The protein below binds the small molecule below.
Small molecule (SMILES): CC(=O)N[C@H]1[C@H](O[C@H]2[C@H](O)[C@@H](NC(C)=O)CO[C@@H]2CO)O[C@H](CO)[C@@H](O[C@@H]2O[C@H](CO)[C@@H](O)[C@H](O[C@H]3O[C@H](CO)[C@@H](O)[C@H](O)[C@@H]3O)[C@@H]2O)[C@@H]1O

Sequence of chain 1.A:
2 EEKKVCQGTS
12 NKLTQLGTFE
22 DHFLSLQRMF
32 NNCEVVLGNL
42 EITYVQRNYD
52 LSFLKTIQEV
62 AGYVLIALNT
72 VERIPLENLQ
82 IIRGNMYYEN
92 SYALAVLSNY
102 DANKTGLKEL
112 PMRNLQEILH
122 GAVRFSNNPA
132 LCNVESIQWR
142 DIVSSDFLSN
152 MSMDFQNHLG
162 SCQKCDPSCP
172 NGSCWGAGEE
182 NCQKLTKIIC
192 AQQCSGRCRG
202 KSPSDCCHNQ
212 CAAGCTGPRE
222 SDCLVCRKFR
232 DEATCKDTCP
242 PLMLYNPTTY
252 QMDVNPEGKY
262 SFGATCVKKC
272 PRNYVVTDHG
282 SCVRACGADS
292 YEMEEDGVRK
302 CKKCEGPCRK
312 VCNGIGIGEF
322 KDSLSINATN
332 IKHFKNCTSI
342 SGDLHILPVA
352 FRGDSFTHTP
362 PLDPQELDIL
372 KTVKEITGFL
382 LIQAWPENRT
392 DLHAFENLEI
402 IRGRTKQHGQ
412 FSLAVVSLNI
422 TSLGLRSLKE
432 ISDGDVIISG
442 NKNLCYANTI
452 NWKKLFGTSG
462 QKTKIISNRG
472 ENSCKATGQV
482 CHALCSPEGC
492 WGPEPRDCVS

Binding-site contacts:
Ligand atom N2 contacts residue ASN328 of chain 1.A at 2.9 Å (h-bond).
Ligand atom O7 contacts residue THR358 of chain 1.A at 3.7 Å.
Ligand atom C7 contacts residue LEU325 of chain 1.A at 3.6 Å (hydrophobic).
Ligand atom O6 contacts residue PHE321 of chain 1.A at 3.7 Å.
Ligand atom N2 contacts residue THR358 of chain 1.A at 3.3 Å (h-bond).
Ligand atom C1 contacts residue THR360 of chain 1.A at 3.3 Å.
Ligand atom O3 contacts residue SER324 of chain 1.A at 4.0 Å.
Ligand atom C3 contacts residue ASN91 of chain 1.A at 4.1 Å.
Ligand atom O4 contacts residue ASN91 of chain 1.A at 2.7 Å (h-bond).
Ligand atom O2 contacts residue ASP323 of chain 1.A at 3.4 Å (salt-bridge).
Ligand atom C8 contacts residue ASP355 of chain 1.A at 4.1 Å.
Ligand atom O7 contacts residue LEU325 of chain 1.A at 3.1 Å (h-bond).
Ligand atom C2 contacts residue THR360 of chain 1.A at 3.7 Å.
Ligand atom C8 contacts residue LEU325 of chain 1.A at 3.5 Å (hydrophobic).
Ligand atom C7 contacts residue THR358 of chain 1.A at 3.6 Å.
Ligand atom N2 contacts residue THR360 of chain 1.A at 3.4 Å (h-bond).
Ligand atom C5 contacts residue ASN328 of chain 1.A at 3.6 Å.
Ligand atom C8 contacts residue VAL350 of chain 1.A at 3.6 Å (hydrophobic).
Ligand atom C7 contacts residue ASN328 of chain 1.A at 4.0 Å.
Ligand atom O5 contacts residue ASN331 of chain 1.A at 3.2 Å (h-bond).
Ligand atom O3 contacts residue THR358 of chain 1.A at 3.4 Å.
Ligand atom C3 contacts residue ASN328 of chain 1.A at 3.8 Å.
Ligand atom C4 contacts residue ASN91 of chain 1.A at 3.8 Å.
Ligand atom C4 contacts residue SER324 of chain 1.A at 3.6 Å.
Ligand atom O5 contacts residue ASN328 of chain 1.A at 2.4 Å (h-bond).
Ligand atom C6 contacts residue SER324 of chain 1.A at 3.5 Å.
Ligand atom O3 contacts residue ASN91 of chain 1.A at 3.7 Å.
Ligand atom O4 contacts residue ASP323 of chain 1.A at 4.1 Å.
Ligand atom C2 contacts residue ASN328 of chain 1.A at 2.6 Å.
Ligand atom C5 contacts residue SER324 of chain 1.A at 3.7 Å.
Ligand atom C1 contacts residue ASN328 of chain 1.A at 1.5 Å.
Ligand atom C3 contacts residue THR358 of chain 1.A at 3.5 Å.
Ligand atom C5 contacts residue ASP323 of chain 1.A at 3.9 Å.
Ligand atom C2 contacts residue THR358 of chain 1.A at 3.9 Å.
Ligand atom O3 contacts residue ASP323 of chain 1.A at 3.5 Å (salt-bridge).
Ligand atom C3 contacts residue THR360 of chain 1.A at 3.8 Å.
Ligand atom O5 contacts residue SER324 of chain 1.A at 3.6 Å (h-bond).
Ligand atom O6 contacts residue ASN331 of chain 1.A at 3.6 Å.
Ligand atom O6 contacts residue SER324 of chain 1.A at 2.5 Å (h-bond).
Ligand atom C1 contacts residue ASN331 of chain 1.A at 3.9 Å.